Sequence of chain 1.A:
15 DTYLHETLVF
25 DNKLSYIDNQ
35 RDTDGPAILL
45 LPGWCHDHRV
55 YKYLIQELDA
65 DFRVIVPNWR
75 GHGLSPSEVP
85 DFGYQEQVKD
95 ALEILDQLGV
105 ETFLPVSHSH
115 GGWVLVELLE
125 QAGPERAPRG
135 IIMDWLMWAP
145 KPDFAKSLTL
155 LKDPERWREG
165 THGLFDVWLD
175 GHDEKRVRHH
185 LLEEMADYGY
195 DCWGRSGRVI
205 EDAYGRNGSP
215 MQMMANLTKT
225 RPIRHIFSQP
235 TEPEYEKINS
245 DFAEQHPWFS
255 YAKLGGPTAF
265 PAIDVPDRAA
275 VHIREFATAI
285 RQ

The small molecule below binds the protein below.
Small molecule (SMILES): CC(=O)Nc1ccccc1C(=O)O

Binding-site contacts:
Ligand atom C2 contacts residue LEU168 of chain 1.A at 3.9 Å (hydrophobic).
Ligand atom C2 contacts residue TRP197 of chain 1.A at 3.7 Å (hydrophobic).
Ligand atom C1 contacts residue TRP48 of chain 1.A at 3.8 Å (hydrophobic).
Ligand atom C5 contacts residue ILE204 of chain 1.A at 4.0 Å (hydrophobic).
Ligand atom C11 contacts residue TRP48 of chain 1.A at 3.0 Å (hydrophobic).
Ligand atom O21 contacts residue HIS112 of chain 1.A at 3.6 Å (h-bond).
Ligand atom O21 contacts residue SER113 of chain 1.A at 4.0 Å.
Ligand atom C4 contacts residue PHE148 of chain 1.A at 4.1 Å (hydrophobic).
Ligand atom C2 contacts residue ILE204 of chain 1.A at 3.8 Å (hydrophobic).
Ligand atom C6 contacts residue TRP172 of chain 1.A at 3.8 Å (hydrophobic).
Ligand atom C2 contacts residue LEU155 of chain 1.A at 3.7 Å (hydrophobic).
Ligand atom C3 contacts residue LEU168 of chain 1.A at 3.8 Å (hydrophobic).
Ligand atom C3 contacts residue LEU155 of chain 1.A at 4.0 Å (hydrophobic).
Ligand atom O12 contacts residue SER113 of chain 1.A at 2.6 Å (h-bond).
Ligand atom C10 contacts residue SER113 of chain 1.A at 2.9 Å.
Ligand atom O13 contacts residue SER113 of chain 1.A at 2.5 Å (h-bond).
Ligand atom O13 contacts residue HIS114 of chain 1.A at 3.5 Å.
Ligand atom C6 contacts residue TRP48 of chain 1.A at 3.8 Å (hydrophobic).
Ligand atom O21 contacts residue TRP172 of chain 1.A at 3.8 Å.
Ligand atom N7 contacts residue TRP172 of chain 1.A at 4.1 Å.
Ligand atom C11 contacts residue MET189 of chain 1.A at 3.5 Å (hydrophobic).
Ligand atom C1 contacts residue SER200 of chain 1.A at 3.9 Å.
Ligand atom C4 contacts residue HIS114 of chain 1.A at 3.6 Å.
Ligand atom C10 contacts residue TRP172 of chain 1.A at 4.0 Å (hydrophobic).
Ligand atom O21 contacts residue PHE264 of chain 1.A at 4.1 Å.
Ligand atom O13 contacts residue TRP172 of chain 1.A at 3.5 Å.
Ligand atom O13 contacts residue GOL1 of chain 1.F at 4.0 Å.
Ligand atom N7 contacts residue TRP48 of chain 1.A at 2.9 Å (h-bond).
Ligand atom C5 contacts residue HIS114 of chain 1.A at 3.8 Å.
Ligand atom O12 contacts residue HIS114 of chain 1.A at 3.0 Å (h-bond).
Ligand atom C11 contacts residue HIS50 of chain 1.A at 3.7 Å.
Ligand atom C8 contacts residue TRP172 of chain 1.A at 3.8 Å (hydrophobic).
Ligand atom C10 contacts residue HIS114 of chain 1.A at 3.2 Å.
Ligand atom C8 contacts residue TRP48 of chain 1.A at 3.4 Å (hydrophobic).
Ligand atom C4 contacts residue ILE204 of chain 1.A at 3.3 Å (hydrophobic).
Ligand atom C3 contacts residue ILE204 of chain 1.A at 3.2 Å (hydrophobic).
Ligand atom C2 contacts residue SER200 of chain 1.A at 3.4 Å.
Ligand atom C5 contacts residue TRP172 of chain 1.A at 3.7 Å (hydrophobic).
Ligand atom C4 contacts residue TRP172 of chain 1.A at 4.1 Å (hydrophobic).
Ligand atom C1 contacts residue TRP197 of chain 1.A at 3.3 Å (hydrophobic).